Binding-site contacts:
Ligand atom C4' contacts residue SER126 of chain 21.C at 3.4 Å.
Ligand atom OP1 contacts residue THR124 of chain 21.C at 4.0 Å.
Ligand atom O2' contacts residue ARG180 of chain 21.C at 3.9 Å.
Ligand atom N3 contacts residue ARG180 of chain 21.C at 4.0 Å.
Ligand atom C4' contacts residue MET1 of chain 42.C at 3.9 Å (hydrophobic).
Ligand atom C4' contacts residue THR124 of chain 21.C at 3.6 Å.
Ligand atom C5 contacts residue ILE350 of chain 21.C at 3.6 Å (hydrophobic).
Ligand atom C5' contacts residue GLU2 of chain 42.C at 3.2 Å.
Ligand atom OP1 contacts residue SER126 of chain 21.C at 2.8 Å (h-bond).
Ligand atom O2' contacts residue MET1 of chain 42.C at 3.2 Å (h-bond).
Ligand atom O4' contacts residue ARG180 of chain 21.C at 4.0 Å.
Ligand atom C1' contacts residue PRO190 of chain 21.C at 3.9 Å (hydrophobic).
Ligand atom N3 contacts residue VAL192 of chain 21.C at 3.4 Å.
Ligand atom C6 contacts residue ILE350 of chain 21.C at 3.8 Å (hydrophobic).
Ligand atom OP1 contacts residue THR3 of chain 42.C at 2.9 Å (h-bond).
Ligand atom N6 contacts residue ILE350 of chain 21.C at 4.0 Å.
Ligand atom C1' contacts residue ARG180 of chain 21.C at 3.7 Å.
Ligand atom O2' contacts residue MET125 of chain 21.C at 3.6 Å.
Ligand atom C4' contacts residue GLU2 of chain 42.C at 3.5 Å.
Ligand atom OP1 contacts residue LYS7 of chain 42.C at 3.4 Å (salt-bridge).
Ligand atom C5' contacts residue THR124 of chain 21.C at 3.5 Å.
Ligand atom C2 contacts residue VAL192 of chain 21.C at 3.7 Å (hydrophobic).
Ligand atom N6 contacts residue THR349 of chain 21.C at 3.9 Å.
Ligand atom P contacts residue LYS7 of chain 42.C at 3.2 Å.
Ligand atom N7 contacts residue ILE350 of chain 21.C at 3.8 Å.
Ligand atom P contacts residue THR3 of chain 42.C at 3.9 Å.
Ligand atom P contacts residue SER126 of chain 21.C at 3.7 Å.
Ligand atom O4' contacts residue MET1 of chain 42.C at 3.7 Å.
Ligand atom O2' contacts residue SER126 of chain 21.C at 3.6 Å (h-bond).
Ligand atom C5' contacts residue SER126 of chain 21.C at 3.9 Å.
Ligand atom C4 contacts residue VAL192 of chain 21.C at 3.9 Å (hydrophobic).
Ligand atom O3' contacts residue SER126 of chain 21.C at 3.3 Å.
Ligand atom O4' contacts residue PRO190 of chain 21.C at 3.2 Å.
Ligand atom O3' contacts residue GLU2 of chain 42.C at 3.6 Å.
Ligand atom C2 contacts residue ARG180 of chain 21.C at 3.6 Å.
Ligand atom OP1 contacts residue ASN4 of chain 42.C at 3.5 Å.
Ligand atom O3' contacts residue THR3 of chain 42.C at 3.8 Å.
Ligand atom OP2 contacts residue LYS7 of chain 42.C at 2.6 Å (salt-bridge).
Ligand atom O5' contacts residue LYS7 of chain 42.C at 3.4 Å (salt-bridge).
Ligand atom OP1 contacts residue THR124 of chain 21.C at 3.8 Å.

Sequence of chain 21.C:
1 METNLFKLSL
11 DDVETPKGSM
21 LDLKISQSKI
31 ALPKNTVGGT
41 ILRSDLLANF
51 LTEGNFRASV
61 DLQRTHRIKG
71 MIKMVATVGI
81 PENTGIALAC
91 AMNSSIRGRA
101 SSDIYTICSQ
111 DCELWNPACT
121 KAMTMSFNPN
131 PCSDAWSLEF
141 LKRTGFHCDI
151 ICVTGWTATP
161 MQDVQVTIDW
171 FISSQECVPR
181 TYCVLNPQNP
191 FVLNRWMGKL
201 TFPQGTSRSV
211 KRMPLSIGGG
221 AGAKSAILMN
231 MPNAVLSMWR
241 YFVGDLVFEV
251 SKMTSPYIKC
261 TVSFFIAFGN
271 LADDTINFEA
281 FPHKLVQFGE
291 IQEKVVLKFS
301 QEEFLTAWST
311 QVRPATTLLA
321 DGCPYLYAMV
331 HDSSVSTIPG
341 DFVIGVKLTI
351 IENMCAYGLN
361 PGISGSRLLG

Sequence of chain 42.C:
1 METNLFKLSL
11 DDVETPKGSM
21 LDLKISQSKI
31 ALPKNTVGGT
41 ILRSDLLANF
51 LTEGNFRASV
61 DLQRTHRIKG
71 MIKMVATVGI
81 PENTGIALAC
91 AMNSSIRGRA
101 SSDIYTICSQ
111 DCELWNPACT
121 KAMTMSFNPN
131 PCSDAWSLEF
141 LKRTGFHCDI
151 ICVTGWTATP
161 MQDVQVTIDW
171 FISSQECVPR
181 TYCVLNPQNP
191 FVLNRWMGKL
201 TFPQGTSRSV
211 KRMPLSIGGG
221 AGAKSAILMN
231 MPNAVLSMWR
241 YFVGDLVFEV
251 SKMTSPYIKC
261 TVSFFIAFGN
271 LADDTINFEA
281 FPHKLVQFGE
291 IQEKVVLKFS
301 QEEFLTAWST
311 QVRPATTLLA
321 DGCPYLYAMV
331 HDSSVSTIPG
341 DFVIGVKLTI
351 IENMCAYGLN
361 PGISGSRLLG

A small-molecule ligand and the protein it binds are described below.
Small molecule (SMILES): Nc1ccn([C@@H]2O[C@H](CO[P](=O)(O)O[C@H]3[C@@H](O)[C@H](n4ccc(=O)[nH]c4=O)O[C@@H]3CO[P](=O)(O)O[C@H]3[C@@H](O)[C@H](n4ccc(N)nc4=O)O[C@@H]3CO[P](=O)(O)O[C@H]3[C@@H](O)[C@H](n4ccc(=O)[nH]c4=O)O[C@@H]3CO[P](=O)(O)O[C@H]3[C@@H](O)[C@H](n4cnc5c(=O)nc(N)[nH]c54)O[C@@H]3CO[P](=O)(O)O[C@H]3[C@@H](O)[C@H](n4cnc5c(N)ncnc54)O[C@@H]3CO)[C@@H](O)[C@H]2O)c(=O)n1